Sequence of chain 1.A:
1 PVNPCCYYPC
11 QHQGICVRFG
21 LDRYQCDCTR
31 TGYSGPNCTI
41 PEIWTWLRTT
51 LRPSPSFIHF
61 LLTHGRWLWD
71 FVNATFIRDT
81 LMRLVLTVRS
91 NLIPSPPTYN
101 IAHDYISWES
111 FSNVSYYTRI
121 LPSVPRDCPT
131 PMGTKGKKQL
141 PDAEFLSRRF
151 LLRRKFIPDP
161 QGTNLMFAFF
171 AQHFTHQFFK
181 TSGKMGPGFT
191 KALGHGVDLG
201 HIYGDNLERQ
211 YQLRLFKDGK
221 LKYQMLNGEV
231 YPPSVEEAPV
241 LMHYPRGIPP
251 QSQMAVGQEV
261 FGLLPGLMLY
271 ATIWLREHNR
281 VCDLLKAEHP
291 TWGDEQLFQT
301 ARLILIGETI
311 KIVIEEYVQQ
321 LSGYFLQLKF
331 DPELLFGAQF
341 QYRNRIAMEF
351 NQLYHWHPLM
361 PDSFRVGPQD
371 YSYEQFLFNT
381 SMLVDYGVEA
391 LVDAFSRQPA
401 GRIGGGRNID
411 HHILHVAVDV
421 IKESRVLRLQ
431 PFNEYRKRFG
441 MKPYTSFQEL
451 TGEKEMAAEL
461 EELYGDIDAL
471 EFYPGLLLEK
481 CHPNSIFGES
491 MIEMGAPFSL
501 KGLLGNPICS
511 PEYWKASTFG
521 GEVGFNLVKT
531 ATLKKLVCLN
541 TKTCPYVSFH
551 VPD

Binding-site contacts:
Ligand atom C1 contacts residue GLY495 of chain 1.A at 3.6 Å.
Ligand atom C7 contacts residue VAL318 of chain 1.A at 3.9 Å (hydrophobic).
Ligand atom C3 contacts residue LEU321 of chain 1.A at 3.6 Å (hydrophobic).
Ligand atom C contacts residue TRP356 of chain 1.A at 3.8 Å (hydrophobic).
Ligand atom C14 contacts residue TYR324 of chain 1.A at 3.9 Å (hydrophobic).
Ligand atom C8 contacts residue ALA496 of chain 1.A at 3.4 Å (hydrophobic).
Ligand atom C14 contacts residue ARG89 of chain 1.A at 3.6 Å.
Ligand atom O1 contacts residue ARG89 of chain 1.A at 3.4 Å (salt-bridge).
Ligand atom C1 contacts residue ALA496 of chain 1.A at 3.6 Å (hydrophobic).
Ligand atom C9 contacts residue ALA496 of chain 1.A at 3.7 Å (hydrophobic).
Ligand atom C1 contacts residue MET491 of chain 1.A at 4.0 Å (hydrophobic).
Ligand atom C5 contacts residue TRP356 of chain 1.A at 3.5 Å (hydrophobic).
Ligand atom C7 contacts residue SER499 of chain 1.A at 3.9 Å.
Ligand atom C4 contacts residue TRP356 of chain 1.A at 4.0 Å (hydrophobic).
Ligand atom C4 contacts residue TYR354 of chain 1.A at 3.5 Å (hydrophobic).
Ligand atom C13 contacts residue TYR324 of chain 1.A at 3.3 Å (hydrophobic).
Ligand atom C8 contacts residue VAL318 of chain 1.A at 3.6 Å (hydrophobic).
Ligand atom O1 contacts residue TYR324 of chain 1.A at 2.8 Å (h-bond).
Ligand atom O contacts residue LEU500 of chain 1.A at 4.0 Å.
Ligand atom C14 contacts residue ALA496 of chain 1.A at 4.0 Å (hydrophobic).
Ligand atom C13 contacts residue VAL318 of chain 1.A at 3.8 Å (hydrophobic).
Ligand atom O contacts residue ARG89 of chain 1.A at 2.6 Å (salt-bridge).
Ligand atom C8 contacts residue LEU500 of chain 1.A at 3.8 Å (hydrophobic).
Ligand atom C3 contacts residue SER499 of chain 1.A at 3.3 Å.
Ligand atom C13 contacts residue LEU328 of chain 1.A at 3.8 Å (hydrophobic).
Ligand atom C4 contacts residue SER499 of chain 1.A at 3.6 Å.
Ligand atom C5 contacts residue TYR354 of chain 1.A at 4.0 Å (hydrophobic).
Ligand atom C10 contacts residue VAL318 of chain 1.A at 3.8 Å (hydrophobic).
Ligand atom C6 contacts residue ALA496 of chain 1.A at 3.8 Å (hydrophobic).
Ligand atom O contacts residue VAL85 of chain 1.A at 3.7 Å.
Ligand atom O contacts residue ALA496 of chain 1.A at 3.4 Å.
Ligand atom C14 contacts residue VAL85 of chain 1.A at 4.0 Å (hydrophobic).
Ligand atom C2 contacts residue LEU321 of chain 1.A at 3.8 Å (hydrophobic).
Ligand atom C4 contacts residue LEU321 of chain 1.A at 3.8 Å (hydrophobic).
Ligand atom C contacts residue GLY495 of chain 1.A at 3.6 Å.
Ligand atom C2 contacts residue ALA496 of chain 1.A at 4.0 Å (hydrophobic).
Ligand atom C contacts residue MET491 of chain 1.A at 3.9 Å (hydrophobic).
Ligand atom C9 contacts residue VAL318 of chain 1.A at 3.6 Å (hydrophobic).
Ligand atom F contacts residue LEU321 of chain 1.A at 3.8 Å.
Ligand atom C7 contacts residue ALA496 of chain 1.A at 3.4 Å (hydrophobic).

The protein below binds the small molecule below.
Small molecule (SMILES): C[C@H](C(=O)O)c1ccc(-c2ccccc2)c(F)c1